This protein binds this small molecule.
Small molecule (SMILES): CC(=O)N[C@H]1[C@@H](O[P](=O)(O)O[P](=O)(O)OC[C@H]2O[C@@H](n3ccc(=O)[nH]c3=O)[C@H](O)[C@@H]2O)O[C@H](CO)[C@@H](O)[C@@H]1O[C@@](C)(OP(=O)(O)O)C(=O)O

Sequence of chain 1.H:
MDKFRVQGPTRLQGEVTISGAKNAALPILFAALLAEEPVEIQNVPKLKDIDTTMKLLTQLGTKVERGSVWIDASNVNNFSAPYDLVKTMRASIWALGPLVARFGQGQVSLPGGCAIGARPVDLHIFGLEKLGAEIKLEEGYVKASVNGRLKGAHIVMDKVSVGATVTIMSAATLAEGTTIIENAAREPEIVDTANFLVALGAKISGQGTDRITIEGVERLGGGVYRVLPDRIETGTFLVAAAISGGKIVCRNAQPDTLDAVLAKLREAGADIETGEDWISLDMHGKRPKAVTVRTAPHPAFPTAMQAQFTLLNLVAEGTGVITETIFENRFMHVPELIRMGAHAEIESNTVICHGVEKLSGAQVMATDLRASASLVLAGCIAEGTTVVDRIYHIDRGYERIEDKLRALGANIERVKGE

Binding-site contacts:
Ligand atom O1 contacts residue VAL122 of chain 1.H at 3.0 Å.
Ligand atom O16 contacts residue ARG120 of chain 1.H at 3.0 Å (salt-bridge).
Ligand atom O1 contacts residue ASP123 of chain 1.H at 3.0 Å (salt-bridge).
Ligand atom O14 contacts residue ILE327 of chain 1.H at 2.6 Å (h-bond).
Ligand atom O19 contacts residue ARG331 of chain 1.H at 2.8 Å (salt-bridge).
Ligand atom O12 contacts residue ASN23 of chain 1.H at 3.3 Å.
Ligand atom C6 contacts residue PRO121 of chain 1.H at 3.3 Å (hydrophobic).
Ligand atom O11 contacts residue ARG120 of chain 1.H at 3.2 Å.
Ligand atom O22 contacts residue THR304 of chain 1.H at 3.4 Å.
Ligand atom O8 contacts residue ARG120 of chain 1.H at 3.4 Å (salt-bridge).
Ligand atom O9 contacts residue GLY164 of chain 1.H at 2.9 Å (h-bond).
Ligand atom O18 contacts residue LEU370 of chain 1.H at 3.5 Å.
Ligand atom O13 contacts residue LYS22 of chain 1.H at 2.9 Å (salt-bridge).
Ligand atom C8 contacts residue ASN23 of chain 1.H at 3.2 Å.
Ligand atom O5 contacts residue SER162 of chain 1.H at 3.4 Å.
Ligand atom O19 contacts residue ARG371 of chain 1.H at 3.0 Å (salt-bridge).
Ligand atom O9 contacts residue EDO1 of chain 1.FA at 3.1 Å (h-bond).
Ligand atom O11 contacts residue PRO121 of chain 1.H at 3.4 Å.
Ligand atom N1 contacts residue PRO121 of chain 1.H at 3.4 Å (h-bond).
Ligand atom O15 contacts residue ARG397 of chain 1.H at 2.8 Å (salt-bridge).
Ligand atom O18 contacts residue LYS22 of chain 1.H at 3.2 Å (salt-bridge).
Ligand atom O17 contacts residue ARG120 of chain 1.H at 3.2 Å (salt-bridge).
Ligand atom C1 contacts residue ASP123 of chain 1.H at 3.4 Å.
Ligand atom O5 contacts residue VAL163 of chain 1.H at 2.8 Å (h-bond).
Ligand atom O1 contacts residue LEU124 of chain 1.H at 2.6 Å (h-bond).
Ligand atom O6 contacts residue SER162 of chain 1.H at 2.6 Å (h-bond).
Ligand atom O10 contacts residue ARG120 of chain 1.H at 3.0 Å (salt-bridge).
Ligand atom O19 contacts residue ALA305 of chain 1.H at 3.3 Å.
Ligand atom O6 contacts residue VAL163 of chain 1.H at 3.4 Å (h-bond).
Ligand atom O10 contacts residue EDO1 of chain 1.FA at 2.8 Å (h-bond).
Ligand atom O12 contacts residue TRP95 of chain 1.H at 3.4 Å.
Ligand atom O17 contacts residue ARG397 of chain 1.H at 3.0 Å (salt-bridge).
Ligand atom O6 contacts residue GLY164 of chain 1.H at 3.2 Å (h-bond).
Ligand atom N1 contacts residue ASP123 of chain 1.H at 2.7 Å (salt-bridge).
Ligand atom C15 contacts residue ILE327 of chain 1.H at 3.2 Å (hydrophobic).
Ligand atom N3 contacts residue ASN23 of chain 1.H at 3.4 Å (h-bond).
Ligand atom O18 contacts residue ARG371 of chain 1.H at 2.7 Å (salt-bridge).
Ligand atom O15 contacts residue LYS22 of chain 1.H at 2.6 Å (salt-bridge).
Ligand atom C1 contacts residue PRO121 of chain 1.H at 3.1 Å (hydrophobic).
Ligand atom C7 contacts residue ASN23 of chain 1.H at 3.1 Å.